Sequence of chain 1.K:
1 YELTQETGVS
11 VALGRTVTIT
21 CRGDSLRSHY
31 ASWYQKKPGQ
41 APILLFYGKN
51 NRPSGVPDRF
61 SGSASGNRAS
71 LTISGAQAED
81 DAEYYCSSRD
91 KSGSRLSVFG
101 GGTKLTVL

Sequence of chain 1.J:
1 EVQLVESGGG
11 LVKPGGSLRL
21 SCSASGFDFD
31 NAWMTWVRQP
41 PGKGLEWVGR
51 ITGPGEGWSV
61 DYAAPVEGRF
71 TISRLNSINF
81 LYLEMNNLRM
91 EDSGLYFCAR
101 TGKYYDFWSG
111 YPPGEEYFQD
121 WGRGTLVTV

The small molecule below binds the protein below.
Small molecule (SMILES): CCCCCC(=O)OC[C@H](COP(=O)(O)O)OC(=O)CCCCC

Binding-site contacts:
Ligand atom O21 contacts residue SER109 of chain 1.J at 4.3 Å.
Ligand atom O14 contacts residue ALA64 of chain 1.K at 4.2 Å.
Ligand atom O13 contacts residue HIS29 of chain 1.K at 4.4 Å.
Ligand atom O12 contacts residue TYR30 of chain 1.K at 3.8 Å.
Ligand atom C21 contacts residue SER28 of chain 1.K at 4.4 Å.
Ligand atom O13 contacts residue ARG27 of chain 1.K at 4.0 Å.
Ligand atom O11 contacts residue ARG27 of chain 1.K at 3.5 Å (salt-bridge).
Ligand atom C1 contacts residue ARG27 of chain 1.K at 4.3 Å.
Ligand atom C21 contacts residue ARG27 of chain 1.K at 3.6 Å.
Ligand atom P contacts residue ARG27 of chain 1.K at 4.2 Å.
Ligand atom C2 contacts residue ARG27 of chain 1.K at 4.1 Å.
Ligand atom C3 contacts residue ARG27 of chain 1.K at 4.4 Å.
Ligand atom O13 contacts residue SER28 of chain 1.K at 4.2 Å.
Ligand atom C21 contacts residue SER109 of chain 1.J at 3.9 Å.
Ligand atom O21 contacts residue ARG27 of chain 1.K at 3.0 Å (salt-bridge).
Ligand atom O13 contacts residue TYR30 of chain 1.K at 4.2 Å.
Ligand atom O13 contacts residue LEU26 of chain 1.K at 4.0 Å.
Ligand atom O12 contacts residue SER109 of chain 1.J at 4.4 Å.
Ligand atom O14 contacts residue GLY66 of chain 1.K at 4.3 Å.
Ligand atom O22 contacts residue ARG27 of chain 1.K at 3.9 Å.
Ligand atom P contacts residue LEU26 of chain 1.K at 4.5 Å.
Ligand atom O14 contacts residue LEU26 of chain 1.K at 3.9 Å.